Binding-site contacts:
Ligand atom C1 contacts residue THR262 of chain 1.E at 3.3 Å.
Ligand atom N2 contacts residue ASN260 of chain 1.E at 2.9 Å (h-bond).
Ligand atom C3 contacts residue ASN260 of chain 1.E at 3.8 Å.
Ligand atom C6 contacts residue THR262 of chain 1.E at 3.7 Å.
Ligand atom C5 contacts residue THR262 of chain 1.E at 3.6 Å.
Ligand atom C1 contacts residue ASN260 of chain 1.E at 1.4 Å.
Ligand atom C5 contacts residue ASN260 of chain 1.E at 3.7 Å.
Ligand atom O7 contacts residue ASN260 of chain 1.E at 3.2 Å (h-bond).
Ligand atom O5 contacts residue ASN260 of chain 1.E at 2.4 Å (h-bond).
Ligand atom C4 contacts residue ASN260 of chain 1.E at 4.2 Å.
Ligand atom C2 contacts residue ASN260 of chain 1.E at 2.5 Å.
Ligand atom C7 contacts residue ASN260 of chain 1.E at 3.5 Å.
Ligand atom C8 contacts residue ASN260 of chain 1.E at 4.3 Å.
Ligand atom O5 contacts residue THR262 of chain 1.E at 2.6 Å (h-bond).

Sequence of chain 1.E:
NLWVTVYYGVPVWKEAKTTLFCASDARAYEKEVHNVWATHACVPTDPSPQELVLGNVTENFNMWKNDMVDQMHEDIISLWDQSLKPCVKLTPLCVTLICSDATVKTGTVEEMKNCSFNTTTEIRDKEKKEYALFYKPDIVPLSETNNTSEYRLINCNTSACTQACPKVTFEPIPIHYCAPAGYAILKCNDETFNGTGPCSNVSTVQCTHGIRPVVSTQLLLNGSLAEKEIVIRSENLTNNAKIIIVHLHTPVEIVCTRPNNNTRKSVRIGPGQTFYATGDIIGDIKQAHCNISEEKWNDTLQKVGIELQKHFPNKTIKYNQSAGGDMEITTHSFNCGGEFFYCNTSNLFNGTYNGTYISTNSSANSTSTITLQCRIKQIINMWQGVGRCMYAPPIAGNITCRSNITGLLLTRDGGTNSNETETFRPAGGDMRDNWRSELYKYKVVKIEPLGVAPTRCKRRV

The protein below binds the small molecule below.
Small molecule (SMILES): CC(=O)N[C@H]1[C@H](O[C@H]2[C@H](O)[C@@H](NC(C)=O)CO[C@@H]2CO)O[C@H](CO)[C@@H](O[C@@H]2O[C@H](CO)[C@@H](O)[C@H](O)[C@@H]2O)[C@@H]1O